Sequence of chain 1.L:
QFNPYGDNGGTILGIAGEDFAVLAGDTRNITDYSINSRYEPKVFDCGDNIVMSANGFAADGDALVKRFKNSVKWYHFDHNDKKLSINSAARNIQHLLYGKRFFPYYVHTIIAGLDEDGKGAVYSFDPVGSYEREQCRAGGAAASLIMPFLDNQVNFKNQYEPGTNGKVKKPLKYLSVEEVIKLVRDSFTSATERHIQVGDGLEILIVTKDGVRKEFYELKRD

Binding-site contacts:
Ligand atom C22 contacts residue THR21 of chain 1.K at 3.7 Å.
Ligand atom C12 contacts residue THR1 of chain 1.K at 1.5 Å.
Ligand atom C2 contacts residue THR21 of chain 1.K at 3.6 Å.
Ligand atom N2 contacts residue THR1 of chain 1.K at 3.4 Å (h-bond).
Ligand atom N1 contacts residue THR1 of chain 1.K at 3.9 Å.
Ligand atom O3 contacts residue THR21 of chain 1.K at 3.2 Å (h-bond).
Ligand atom O3 contacts residue ALA20 of chain 1.K at 3.4 Å.
Ligand atom C11 contacts residue ALA49 of chain 1.K at 3.7 Å (hydrophobic).
Ligand atom O4 contacts residue ASP126 of chain 1.L at 3.5 Å (salt-bridge).
Ligand atom O contacts residue ALA49 of chain 1.K at 3.4 Å (h-bond).
Ligand atom C8 contacts residue THR1 of chain 1.K at 3.1 Å.
Ligand atom C13 contacts residue GLY47 of chain 1.K at 3.7 Å.
Ligand atom C7 contacts residue GLY47 of chain 1.K at 3.7 Å.
Ligand atom C25 contacts residue ALA49 of chain 1.K at 3.4 Å (hydrophobic).
Ligand atom C7 contacts residue THR1 of chain 1.K at 2.6 Å.
Ligand atom C9 contacts residue GLY47 of chain 1.K at 3.7 Å.
Ligand atom C9 contacts residue ALA49 of chain 1.K at 3.8 Å (hydrophobic).
Ligand atom C26 contacts residue ALA27 of chain 1.K at 3.6 Å (hydrophobic).
Ligand atom C32 contacts residue TYR106 of chain 1.L at 3.8 Å (hydrophobic).
Ligand atom C17 contacts residue SER131 of chain 1.K at 3.8 Å.
Ligand atom O1 contacts residue THR1 of chain 1.K at 3.0 Å (h-bond).
Ligand atom C31 contacts residue PRO127 of chain 1.L at 3.9 Å (hydrophobic).
Ligand atom O2 contacts residue THR1 of chain 1.K at 2.2 Å (h-bond).
Ligand atom C25 contacts residue SER130 of chain 1.L at 3.2 Å.
Ligand atom C25 contacts residue ASP126 of chain 1.L at 3.6 Å.
Ligand atom N1 contacts residue GLY47 of chain 1.K at 2.8 Å (h-bond).
Ligand atom O1 contacts residue GLY47 of chain 1.K at 2.7 Å (h-bond).
Ligand atom C6 contacts residue GLY47 of chain 1.K at 3.7 Å.
Ligand atom C30 contacts residue PRO127 of chain 1.L at 3.8 Å (hydrophobic).
Ligand atom C1 contacts residue GLY47 of chain 1.K at 3.6 Å.
Ligand atom N3 contacts residue ASP126 of chain 1.L at 3.4 Å (salt-bridge).
Ligand atom C23 contacts residue THR21 of chain 1.K at 3.7 Å.
Ligand atom C15 contacts residue SER131 of chain 1.K at 3.8 Å.
Ligand atom N contacts residue THR21 of chain 1.K at 3.0 Å (h-bond).
Ligand atom C10 contacts residue ALA49 of chain 1.K at 3.9 Å (hydrophobic).
Ligand atom C8 contacts residue GLY47 of chain 1.K at 3.6 Å.
Ligand atom C1 contacts residue THR21 of chain 1.K at 3.8 Å.
Ligand atom C10 contacts residue MET45 of chain 1.K at 3.4 Å (hydrophobic).
Ligand atom O1 contacts residue ALA46 of chain 1.K at 3.5 Å.
Ligand atom C13 contacts residue THR1 of chain 1.K at 2.5 Å.

A protein and the small-molecule ligand that binds it are described below.
Small molecule (SMILES): Cc1ccc(NC(=O)[C@@H](O)[C@H](CC(C)C)NC(=O)[C@H](CC(C)C)NC(=O)[C@H](CC(C)C)NC(=O)OCc2ccccc2)c(C)c1

Sequence of chain 1.K:
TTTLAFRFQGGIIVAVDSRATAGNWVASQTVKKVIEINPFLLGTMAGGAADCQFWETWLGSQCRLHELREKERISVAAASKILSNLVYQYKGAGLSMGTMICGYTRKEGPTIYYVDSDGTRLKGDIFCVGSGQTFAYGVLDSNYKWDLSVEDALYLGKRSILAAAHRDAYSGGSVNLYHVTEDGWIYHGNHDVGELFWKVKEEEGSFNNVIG